This small molecule binds to this protein.
Small molecule (SMILES): CC(=O)N[C@@H]1[C@@H](O)[C@H](O)[C@@H](CO)O[C@H]1O

Sequence of chain 1.B:
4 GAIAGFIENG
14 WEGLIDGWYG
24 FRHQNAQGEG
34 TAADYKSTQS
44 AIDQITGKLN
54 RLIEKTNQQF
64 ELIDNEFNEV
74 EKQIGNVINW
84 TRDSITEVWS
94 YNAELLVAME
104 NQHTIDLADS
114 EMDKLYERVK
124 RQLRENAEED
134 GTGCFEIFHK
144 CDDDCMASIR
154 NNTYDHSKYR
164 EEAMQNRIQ

Binding-site contacts:
Ligand atom N2 contacts residue ASN82 of chain 1.B at 2.6 Å (h-bond).
Ligand atom C3 contacts residue ASN82 of chain 1.B at 3.5 Å.
Ligand atom C3 contacts residue GLU72 of chain 1.B at 4.5 Å.
Ligand atom C8 contacts residue GLU74 of chain 1.B at 4.5 Å.
Ligand atom C5 contacts residue ASN82 of chain 1.B at 3.6 Å.
Ligand atom O3 contacts residue GLU72 of chain 1.B at 3.6 Å.
Ligand atom C2 contacts residue ASN82 of chain 1.B at 2.1 Å.
Ligand atom C7 contacts residue LYS75 of chain 1.B at 3.7 Å.
Ligand atom O7 contacts residue ASN79 of chain 1.B at 3.3 Å (h-bond).
Ligand atom N2 contacts residue GLY78 of chain 1.B at 4.3 Å.
Ligand atom C7 contacts residue ASN79 of chain 1.B at 3.6 Å.
Ligand atom C8 contacts residue LYS75 of chain 1.B at 3.9 Å.
Ligand atom N2 contacts residue ASN79 of chain 1.B at 4.5 Å.
Ligand atom C7 contacts residue GLY78 of chain 1.B at 4.4 Å.
Ligand atom C7 contacts residue GLU72 of chain 1.B at 3.6 Å.
Ligand atom O7 contacts residue LYS75 of chain 1.B at 2.8 Å (salt-bridge).
Ligand atom C7 contacts residue ASN82 of chain 1.B at 3.5 Å.
Ligand atom O5 contacts residue ASN82 of chain 1.B at 2.4 Å (h-bond).
Ligand atom N2 contacts residue GLU72 of chain 1.B at 4.2 Å.
Ligand atom C4 contacts residue ASN82 of chain 1.B at 4.0 Å.
Ligand atom C8 contacts residue GLU72 of chain 1.B at 3.4 Å.
Ligand atom O7 contacts residue GLU72 of chain 1.B at 3.8 Å.
Ligand atom C8 contacts residue ASN79 of chain 1.B at 3.7 Å.
Ligand atom C1 contacts residue ASN82 of chain 1.B at 1.4 Å.
Ligand atom C8 contacts residue GLY78 of chain 1.B at 3.7 Å.
Ligand atom O7 contacts residue ASN82 of chain 1.B at 4.0 Å.